Binding-site contacts:
Ligand atom N contacts residue THR84 of chain 2.D at 3.0 Å (h-bond).
Ligand atom CD1 contacts residue GLN360 of chain 2.D at 3.2 Å.
Ligand atom N contacts residue GLN54 of chain 2.D at 3.1 Å (h-bond).
Ligand atom NH1 contacts residue GLU141 of chain 2.D at 3.3 Å (salt-bridge).
Ligand atom N contacts residue ALA82 of chain 2.D at 3.3 Å (h-bond).
Ligand atom CG contacts residue SER308 of chain 2.D at 3.4 Å.
Ligand atom CE1 contacts residue LEU267 of chain 2.D at 3.3 Å (hydrophobic).
Ligand atom CE1 contacts residue SER308 of chain 2.D at 2.9 Å.
Ligand atom O contacts residue GLN54 of chain 2.D at 3.4 Å (h-bond).
Ligand atom CA contacts residue THR84 of chain 2.D at 3.3 Å.
Ligand atom CZ contacts residue LEU267 of chain 2.D at 3.3 Å (hydrophobic).
Ligand atom CD1 contacts residue LEU267 of chain 2.D at 3.4 Å (hydrophobic).
Ligand atom CZ contacts residue SER310 of chain 2.D at 3.7 Å.
Ligand atom CG contacts residue MET305 of chain 2.D at 3.6 Å (hydrophobic).
Ligand atom C contacts residue THR84 of chain 2.D at 3.6 Å.
Ligand atom OG1 contacts residue TYR83 of chain 2.D at 3.7 Å.
Ligand atom O contacts residue GLY280 of chain 2.C at 3.6 Å.
Ligand atom CG2 contacts residue ALA82 of chain 2.D at 3.0 Å (hydrophobic).
Ligand atom O contacts residue ILE161 of chain 2.D at 3.5 Å.
Ligand atom NH2 contacts residue GLU141 of chain 2.D at 3.1 Å (salt-bridge).
Ligand atom CD1 contacts residue SER308 of chain 2.D at 3.0 Å.
Ligand atom CZ contacts residue GLU141 of chain 2.D at 3.6 Å.
Ligand atom CD2 contacts residue PHE58 of chain 2.D at 3.2 Å (hydrophobic).
Ligand atom O contacts residue ASN81 of chain 2.D at 3.5 Å (h-bond).
Ligand atom CB contacts residue GLN54 of chain 2.D at 3.7 Å.
Ligand atom CG contacts residue LEU162 of chain 2.D at 3.3 Å (hydrophobic).
Ligand atom CE2 contacts residue LEU361 of chain 2.D at 3.7 Å (hydrophobic).
Ligand atom O contacts residue THR309 of chain 2.D at 3.5 Å (h-bond).
Ligand atom CE1 contacts residue ALA271 of chain 2.D at 3.2 Å (hydrophobic).
Ligand atom CZ contacts residue SER308 of chain 2.D at 3.3 Å.
Ligand atom O contacts residue THR84 of chain 2.D at 3.0 Å (h-bond).
Ligand atom CA contacts residue ALA82 of chain 2.D at 3.5 Å (hydrophobic).
Ligand atom CZ contacts residue ALA271 of chain 2.D at 3.4 Å (hydrophobic).
Ligand atom N contacts residue GLN270 of chain 2.D at 3.6 Å (h-bond).
Ligand atom C contacts residue GLN54 of chain 2.D at 3.5 Å.
Ligand atom CG2 contacts residue ASN81 of chain 2.D at 3.2 Å.
Ligand atom CE2 contacts residue SER308 of chain 2.D at 3.7 Å.
Ligand atom O contacts residue TYR83 of chain 2.D at 3.2 Å.
Ligand atom CE1 contacts residue GLN360 of chain 2.D at 3.1 Å.
Ligand atom CB contacts residue HIS51 of chain 2.D at 3.7 Å.

This protein binds this small molecule.
Small molecule (SMILES): CC(C)C[C@@H](C=O)NC(=O)[C@@H](NC(=O)[C@H](CCCN=C(N)N)NC(=O)[C@@H](NC(=O)[C@H](C)NC(=O)[C@@H]1CCCN1C(=O)[C@H](CCCCN)NC(=O)[C@H](Cc1ccccc1)NC(=O)[C@@H](N)Cc1ccccc1)[C@@H](C)O)[C@@H](C)O

Sequence of chain 2.C:
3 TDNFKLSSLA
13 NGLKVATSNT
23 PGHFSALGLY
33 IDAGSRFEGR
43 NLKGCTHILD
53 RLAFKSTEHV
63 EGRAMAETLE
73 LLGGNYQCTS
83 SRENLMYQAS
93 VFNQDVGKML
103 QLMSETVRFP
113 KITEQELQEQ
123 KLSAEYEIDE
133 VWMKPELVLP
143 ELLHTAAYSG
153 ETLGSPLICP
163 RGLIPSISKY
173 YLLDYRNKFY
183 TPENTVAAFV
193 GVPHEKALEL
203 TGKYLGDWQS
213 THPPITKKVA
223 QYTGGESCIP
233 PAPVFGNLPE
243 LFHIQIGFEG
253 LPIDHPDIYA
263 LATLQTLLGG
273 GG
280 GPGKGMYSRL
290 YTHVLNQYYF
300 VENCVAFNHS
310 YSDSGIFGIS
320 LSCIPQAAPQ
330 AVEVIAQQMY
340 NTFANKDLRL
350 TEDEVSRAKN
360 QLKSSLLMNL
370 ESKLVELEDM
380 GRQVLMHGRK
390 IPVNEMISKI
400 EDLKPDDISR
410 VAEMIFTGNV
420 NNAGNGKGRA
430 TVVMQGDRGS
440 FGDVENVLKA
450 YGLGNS

Sequence of chain 2.D:
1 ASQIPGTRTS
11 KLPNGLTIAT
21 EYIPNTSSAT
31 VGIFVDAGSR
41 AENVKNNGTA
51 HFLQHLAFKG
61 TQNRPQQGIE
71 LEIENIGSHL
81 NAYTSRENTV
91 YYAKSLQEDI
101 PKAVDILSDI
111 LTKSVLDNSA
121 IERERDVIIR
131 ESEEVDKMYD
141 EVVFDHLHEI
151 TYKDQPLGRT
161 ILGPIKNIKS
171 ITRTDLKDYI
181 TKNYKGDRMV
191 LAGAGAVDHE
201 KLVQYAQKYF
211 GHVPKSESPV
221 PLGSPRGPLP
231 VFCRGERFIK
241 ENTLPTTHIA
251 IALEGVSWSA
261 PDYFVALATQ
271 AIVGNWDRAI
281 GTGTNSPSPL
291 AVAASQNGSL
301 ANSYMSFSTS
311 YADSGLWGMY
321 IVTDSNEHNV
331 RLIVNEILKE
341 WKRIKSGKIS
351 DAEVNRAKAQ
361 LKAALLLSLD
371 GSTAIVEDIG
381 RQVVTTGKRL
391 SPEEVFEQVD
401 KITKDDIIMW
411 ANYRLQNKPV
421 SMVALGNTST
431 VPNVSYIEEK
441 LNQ